Binding-site contacts:
Ligand atom C3 contacts residue ASN282 of chain 1.C at 3.8 Å.
Ligand atom C5 contacts residue ASN282 of chain 1.C at 3.7 Å.
Ligand atom O5 contacts residue ASN282 of chain 1.C at 2.4 Å (h-bond).
Ligand atom C7 contacts residue ASN282 of chain 1.C at 3.6 Å.
Ligand atom C1 contacts residue GLU281 of chain 1.C at 3.3 Å.
Ligand atom C1 contacts residue ASN282 of chain 1.C at 1.4 Å.
Ligand atom N2 contacts residue GLU281 of chain 1.C at 3.8 Å.
Ligand atom C2 contacts residue ASN282 of chain 1.C at 2.4 Å.
Ligand atom C8 contacts residue GLU281 of chain 1.C at 3.9 Å.
Ligand atom C8 contacts residue ASN280 of chain 1.C at 4.2 Å.
Ligand atom C7 contacts residue GLU281 of chain 1.C at 3.2 Å.
Ligand atom N2 contacts residue ASN282 of chain 1.C at 2.9 Å (h-bond).
Ligand atom N2 contacts residue ASN280 of chain 1.C at 4.5 Å.
Ligand atom C4 contacts residue ASN282 of chain 1.C at 4.2 Å.
Ligand atom O5 contacts residue GLU281 of chain 1.C at 4.4 Å.
Ligand atom C2 contacts residue GLU281 of chain 1.C at 4.1 Å.
Ligand atom O7 contacts residue GLU281 of chain 1.C at 2.7 Å (salt-bridge).
Ligand atom O7 contacts residue ASN282 of chain 1.C at 3.9 Å.

Sequence of chain 1.C:
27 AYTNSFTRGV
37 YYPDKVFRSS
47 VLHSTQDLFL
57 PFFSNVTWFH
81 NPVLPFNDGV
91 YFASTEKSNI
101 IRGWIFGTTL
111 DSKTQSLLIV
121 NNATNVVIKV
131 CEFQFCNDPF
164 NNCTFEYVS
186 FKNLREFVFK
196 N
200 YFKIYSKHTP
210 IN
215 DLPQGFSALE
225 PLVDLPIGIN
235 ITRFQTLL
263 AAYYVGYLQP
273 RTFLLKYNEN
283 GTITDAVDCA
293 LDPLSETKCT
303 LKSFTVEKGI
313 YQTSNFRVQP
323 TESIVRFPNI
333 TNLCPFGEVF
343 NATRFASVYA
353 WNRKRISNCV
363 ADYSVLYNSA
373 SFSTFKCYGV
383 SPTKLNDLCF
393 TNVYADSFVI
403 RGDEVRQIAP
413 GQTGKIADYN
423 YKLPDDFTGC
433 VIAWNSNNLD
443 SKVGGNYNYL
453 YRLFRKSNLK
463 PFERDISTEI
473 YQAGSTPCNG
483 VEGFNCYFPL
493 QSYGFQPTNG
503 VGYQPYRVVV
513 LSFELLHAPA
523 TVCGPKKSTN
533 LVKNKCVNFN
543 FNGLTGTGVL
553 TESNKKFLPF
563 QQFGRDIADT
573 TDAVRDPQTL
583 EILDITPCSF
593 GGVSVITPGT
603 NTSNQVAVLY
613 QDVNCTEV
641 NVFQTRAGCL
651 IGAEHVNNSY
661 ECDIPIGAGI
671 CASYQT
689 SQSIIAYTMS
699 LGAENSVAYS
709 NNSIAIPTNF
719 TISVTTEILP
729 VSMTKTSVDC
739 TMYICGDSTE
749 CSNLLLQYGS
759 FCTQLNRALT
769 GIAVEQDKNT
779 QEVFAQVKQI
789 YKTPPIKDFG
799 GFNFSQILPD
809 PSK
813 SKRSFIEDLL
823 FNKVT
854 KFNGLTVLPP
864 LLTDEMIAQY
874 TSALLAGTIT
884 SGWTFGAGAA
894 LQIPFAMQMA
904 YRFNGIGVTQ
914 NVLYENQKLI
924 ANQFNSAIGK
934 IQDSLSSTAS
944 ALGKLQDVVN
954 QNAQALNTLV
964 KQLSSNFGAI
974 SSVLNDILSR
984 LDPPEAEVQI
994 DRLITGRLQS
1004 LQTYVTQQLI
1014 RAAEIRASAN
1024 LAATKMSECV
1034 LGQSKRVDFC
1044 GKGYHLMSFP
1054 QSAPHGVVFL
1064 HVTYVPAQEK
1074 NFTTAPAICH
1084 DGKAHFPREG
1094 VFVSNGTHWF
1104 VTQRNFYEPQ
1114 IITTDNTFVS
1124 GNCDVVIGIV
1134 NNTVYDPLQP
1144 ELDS

This small molecule binds to this protein.
Small molecule (SMILES): CC(=O)N[C@@H]1[C@@H](O)[C@H](O)[C@@H](CO)O[C@H]1O